Binding-site contacts:
Ligand atom O7 contacts residue ASN144 of chain 1.B at 3.6 Å (h-bond).
Ligand atom C6 contacts residue PRO46 of chain 1.B at 4.0 Å (hydrophobic).
Ligand atom N2 contacts residue ASN144 of chain 1.B at 3.0 Å (h-bond).
Ligand atom C3 contacts residue ASN144 of chain 1.B at 3.8 Å.
Ligand atom C8 contacts residue SER47 of chain 1.B at 3.8 Å.
Ligand atom O5 contacts residue ASN144 of chain 1.B at 2.3 Å (h-bond).
Ligand atom O6 contacts residue PRO46 of chain 1.B at 3.7 Å.
Ligand atom C2 contacts residue ASN144 of chain 1.B at 2.5 Å.
Ligand atom O5 contacts residue LEU80 of chain 1.B at 4.5 Å.
Ligand atom C8 contacts residue GLY48 of chain 1.B at 4.0 Å.
Ligand atom C1 contacts residue ASN144 of chain 1.B at 1.4 Å.
Ligand atom C1 contacts residue LEU80 of chain 1.B at 3.9 Å (hydrophobic).
Ligand atom C8 contacts residue PRO46 of chain 1.B at 3.8 Å (hydrophobic).
Ligand atom O5 contacts residue PHE49 of chain 1.B at 3.9 Å.
Ligand atom C5 contacts residue PHE49 of chain 1.B at 3.9 Å (hydrophobic).
Ligand atom N2 contacts residue PRO46 of chain 1.B at 4.2 Å.
Ligand atom C7 contacts residue ASN144 of chain 1.B at 3.5 Å.
Ligand atom C6 contacts residue PHE49 of chain 1.B at 3.8 Å (hydrophobic).
Ligand atom C8 contacts residue ASN144 of chain 1.B at 4.0 Å.
Ligand atom O6 contacts residue ALA45 of chain 1.B at 4.0 Å.
Ligand atom C8 contacts residue PHE49 of chain 1.B at 4.2 Å (hydrophobic).
Ligand atom C4 contacts residue ASN144 of chain 1.B at 4.2 Å.
Ligand atom C8 contacts residue GLY143 of chain 1.B at 4.3 Å.
Ligand atom C5 contacts residue ASN144 of chain 1.B at 3.6 Å.

Sequence of chain 1.B:
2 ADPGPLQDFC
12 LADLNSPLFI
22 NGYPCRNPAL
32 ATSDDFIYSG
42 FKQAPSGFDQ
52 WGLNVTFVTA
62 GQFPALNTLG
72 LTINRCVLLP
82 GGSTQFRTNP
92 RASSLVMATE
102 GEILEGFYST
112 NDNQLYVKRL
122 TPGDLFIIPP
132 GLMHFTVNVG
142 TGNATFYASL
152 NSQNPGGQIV

The protein below binds the small molecule below.
Small molecule (SMILES): CC(=O)N[C@H]1[C@H](O[C@H]2[C@H](O[C@@H]3O[C@@H](C)[C@@H](O)[C@@H](O)[C@@H]3O)[C@@H](NC(C)=O)CO[C@@H]2CO)O[C@H](CO)[C@@H](O[C@@H]2O[C@H](CO)[C@@H](O)[C@H](O)[C@@H]2O)[C@@H]1O